Sequence of chain 1.B:
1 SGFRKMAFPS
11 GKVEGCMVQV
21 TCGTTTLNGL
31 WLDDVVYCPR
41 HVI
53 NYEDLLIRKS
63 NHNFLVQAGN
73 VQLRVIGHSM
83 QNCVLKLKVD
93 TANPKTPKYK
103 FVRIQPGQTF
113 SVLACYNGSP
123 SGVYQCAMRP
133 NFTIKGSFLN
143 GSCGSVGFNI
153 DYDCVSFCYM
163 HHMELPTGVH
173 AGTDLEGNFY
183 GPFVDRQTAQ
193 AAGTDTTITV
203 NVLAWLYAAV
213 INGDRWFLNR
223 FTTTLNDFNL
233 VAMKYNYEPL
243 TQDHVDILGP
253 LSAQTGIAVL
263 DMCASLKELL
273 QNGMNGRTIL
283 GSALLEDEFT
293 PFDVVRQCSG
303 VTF

Sequence of chain 1.A:
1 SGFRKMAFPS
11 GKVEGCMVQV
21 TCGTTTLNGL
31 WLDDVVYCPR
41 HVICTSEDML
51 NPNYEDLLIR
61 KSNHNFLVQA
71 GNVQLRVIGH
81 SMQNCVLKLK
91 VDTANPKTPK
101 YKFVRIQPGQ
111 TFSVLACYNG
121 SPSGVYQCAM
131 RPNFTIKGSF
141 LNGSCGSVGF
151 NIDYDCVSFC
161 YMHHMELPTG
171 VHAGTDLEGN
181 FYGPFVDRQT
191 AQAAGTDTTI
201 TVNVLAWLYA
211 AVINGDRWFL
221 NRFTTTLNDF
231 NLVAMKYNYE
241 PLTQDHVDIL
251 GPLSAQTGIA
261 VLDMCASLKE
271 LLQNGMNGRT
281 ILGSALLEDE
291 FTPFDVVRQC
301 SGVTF

Binding-site contacts:
Ligand atom C19 contacts residue GLN189 of chain 1.B at 3.7 Å.
Ligand atom C16 contacts residue HIS164 of chain 1.B at 3.4 Å.
Ligand atom C9 contacts residue GLU166 of chain 1.B at 3.7 Å.
Ligand atom O2 contacts residue MET165 of chain 1.B at 3.3 Å.
Ligand atom C5 contacts residue MET165 of chain 1.B at 3.9 Å (hydrophobic).
Ligand atom CL contacts residue HIS164 of chain 1.B at 3.7 Å.
Ligand atom C7 contacts residue MET165 of chain 1.B at 3.9 Å (hydrophobic).
Ligand atom C19 contacts residue ARG188 of chain 1.B at 3.9 Å.
Ligand atom C17 contacts residue MET165 of chain 1.B at 3.6 Å (hydrophobic).
Ligand atom N3 contacts residue CYS145 of chain 1.B at 3.8 Å.
Ligand atom N4 contacts residue HIS163 of chain 1.B at 2.7 Å (h-bond).
Ligand atom C8 contacts residue SER144 of chain 1.B at 4.0 Å.
Ligand atom C2 contacts residue GLU166 of chain 1.B at 3.8 Å.
Ligand atom CL contacts residue HIS41 of chain 1.B at 3.5 Å.
Ligand atom N1 contacts residue GLU166 of chain 1.B at 3.6 Å.
Ligand atom C18 contacts residue ARG188 of chain 1.B at 3.7 Å.
Ligand atom C16 contacts residue HIS41 of chain 1.B at 4.0 Å.
Ligand atom N4 contacts residue GLU166 of chain 1.B at 3.8 Å.
Ligand atom C8 contacts residue GLU166 of chain 1.B at 3.6 Å.
Ligand atom C10 contacts residue ASN142 of chain 1.B at 3.8 Å.
Ligand atom C10 contacts residue LEU141 of chain 1.B at 3.8 Å (hydrophobic).
Ligand atom O2 contacts residue GLU166 of chain 1.B at 3.1 Å (salt-bridge).
Ligand atom C7 contacts residue HIS163 of chain 1.B at 3.2 Å.
Ligand atom C21 contacts residue GLN189 of chain 1.B at 3.4 Å.
Ligand atom C10 contacts residue GLU166 of chain 1.B at 3.4 Å.
Ligand atom C10 contacts residue PHE140 of chain 1.B at 3.7 Å (hydrophobic).
Ligand atom CL contacts residue MET165 of chain 1.B at 3.8 Å.
Ligand atom C11 contacts residue ASN142 of chain 1.B at 4.0 Å.
Ligand atom C8 contacts residue PHE140 of chain 1.B at 3.6 Å (hydrophobic).
Ligand atom C7 contacts residue GLU166 of chain 1.B at 3.7 Å.
Ligand atom C1 contacts residue GLU166 of chain 1.B at 3.7 Å.
Ligand atom C8 contacts residue LEU141 of chain 1.B at 3.7 Å (hydrophobic).
Ligand atom N4 contacts residue SER144 of chain 1.B at 3.6 Å (h-bond).
Ligand atom C9 contacts residue LEU141 of chain 1.B at 3.8 Å (hydrophobic).
Ligand atom O1 contacts residue GLN189 of chain 1.B at 3.7 Å.
Ligand atom C16 contacts residue MET165 of chain 1.B at 3.5 Å (hydrophobic).
Ligand atom C8 contacts residue HIS163 of chain 1.B at 3.9 Å.
Ligand atom N4 contacts residue PHE140 of chain 1.B at 3.9 Å.
Ligand atom CL contacts residue ASP187 of chain 1.B at 3.5 Å.
Ligand atom C7 contacts residue CYS145 of chain 1.B at 3.9 Å (hydrophobic).

A small-molecule ligand and the protein it binds are described below.
Small molecule (SMILES): CN(CC#N)S(=O)(=O)N1Cc2ccc(Cl)cc2[C@H](C(=O)Nc2cncc3ccccc23)C1